Binding-site contacts:
Ligand atom N7 contacts residue ILE739 of chain 1.A at 3.7 Å.
Ligand atom C17 contacts residue ASP822 of chain 1.A at 3.8 Å.
Ligand atom O21 contacts residue ASP822 of chain 1.A at 3.4 Å (salt-bridge).
Ligand atom C2 contacts residue VAL740 of chain 1.A at 3.6 Å (hydrophobic).
Ligand atom C12 contacts residue ILE689 of chain 1.A at 3.6 Å (hydrophobic).
Ligand atom N7 contacts residue MET811 of chain 1.A at 3.5 Å.
Ligand atom F27 contacts residue ILE737 of chain 1.A at 3.7 Å.
Ligand atom C23 contacts residue THR745 of chain 1.A at 3.9 Å.
Ligand atom N9 contacts residue ILE689 of chain 1.A at 3.6 Å.
Ligand atom F27 contacts residue LYS691 of chain 1.A at 3.0 Å.
Ligand atom C26 contacts residue ILE689 of chain 1.A at 3.8 Å (hydrophobic).
Ligand atom C6 contacts residue GLU738 of chain 1.A at 3.6 Å.
Ligand atom C6 contacts residue VAL740 of chain 1.A at 3.8 Å (hydrophobic).
Ligand atom C17 contacts residue ILE737 of chain 1.A at 3.4 Å (hydrophobic).
Ligand atom C22 contacts residue ASP699 of chain 1.A at 3.4 Å.
Ligand atom O21 contacts residue ILE737 of chain 1.A at 3.5 Å.
Ligand atom C8 contacts residue TYR725 of chain 1.A at 3.6 Å (hydrophobic).
Ligand atom C18 contacts residue LYS691 of chain 1.A at 3.8 Å.
Ligand atom C8 contacts residue GLU738 of chain 1.A at 3.0 Å.
Ligand atom C12 contacts residue ILE821 of chain 1.A at 3.7 Å (hydrophobic).
Ligand atom N1 contacts residue VAL740 of chain 1.A at 2.9 Å (h-bond).
Ligand atom C18 contacts residue ASP822 of chain 1.A at 3.7 Å.
Ligand atom N7 contacts residue VAL740 of chain 1.A at 2.8 Å (h-bond).
Ligand atom C18 contacts residue ILE737 of chain 1.A at 3.3 Å (hydrophobic).
Ligand atom N3 contacts residue MET811 of chain 1.A at 3.3 Å.
Ligand atom O14 contacts residue ILE821 of chain 1.A at 3.8 Å.
Ligand atom N1 contacts residue ILE739 of chain 1.A at 3.7 Å.
Ligand atom C23 contacts residue MET811 of chain 1.A at 3.9 Å (hydrophobic).
Ligand atom C22 contacts residue LYS691 of chain 1.A at 3.5 Å.
Ligand atom C20 contacts residue ASP822 of chain 1.A at 3.6 Å.
Ligand atom C4 contacts residue MET811 of chain 1.A at 3.5 Å (hydrophobic).
Ligand atom C22 contacts residue ILE737 of chain 1.A at 3.5 Å (hydrophobic).
Ligand atom C20 contacts residue TYR725 of chain 1.A at 3.6 Å (hydrophobic).
Ligand atom O21 contacts residue LYS691 of chain 1.A at 2.7 Å (salt-bridge).
Ligand atom C2 contacts residue MET811 of chain 1.A at 3.5 Å (hydrophobic).
Ligand atom C26 contacts residue MET662 of chain 1.A at 3.8 Å (hydrophobic).
Ligand atom N19 contacts residue ILE737 of chain 1.A at 3.7 Å.
Ligand atom C26 contacts residue TRP670 of chain 1.A at 3.7 Å (hydrophobic).
Ligand atom N19 contacts residue ASP822 of chain 1.A at 3.4 Å.
Ligand atom C13 contacts residue ILE689 of chain 1.A at 3.8 Å (hydrophobic).

Sequence of chain 1.A:
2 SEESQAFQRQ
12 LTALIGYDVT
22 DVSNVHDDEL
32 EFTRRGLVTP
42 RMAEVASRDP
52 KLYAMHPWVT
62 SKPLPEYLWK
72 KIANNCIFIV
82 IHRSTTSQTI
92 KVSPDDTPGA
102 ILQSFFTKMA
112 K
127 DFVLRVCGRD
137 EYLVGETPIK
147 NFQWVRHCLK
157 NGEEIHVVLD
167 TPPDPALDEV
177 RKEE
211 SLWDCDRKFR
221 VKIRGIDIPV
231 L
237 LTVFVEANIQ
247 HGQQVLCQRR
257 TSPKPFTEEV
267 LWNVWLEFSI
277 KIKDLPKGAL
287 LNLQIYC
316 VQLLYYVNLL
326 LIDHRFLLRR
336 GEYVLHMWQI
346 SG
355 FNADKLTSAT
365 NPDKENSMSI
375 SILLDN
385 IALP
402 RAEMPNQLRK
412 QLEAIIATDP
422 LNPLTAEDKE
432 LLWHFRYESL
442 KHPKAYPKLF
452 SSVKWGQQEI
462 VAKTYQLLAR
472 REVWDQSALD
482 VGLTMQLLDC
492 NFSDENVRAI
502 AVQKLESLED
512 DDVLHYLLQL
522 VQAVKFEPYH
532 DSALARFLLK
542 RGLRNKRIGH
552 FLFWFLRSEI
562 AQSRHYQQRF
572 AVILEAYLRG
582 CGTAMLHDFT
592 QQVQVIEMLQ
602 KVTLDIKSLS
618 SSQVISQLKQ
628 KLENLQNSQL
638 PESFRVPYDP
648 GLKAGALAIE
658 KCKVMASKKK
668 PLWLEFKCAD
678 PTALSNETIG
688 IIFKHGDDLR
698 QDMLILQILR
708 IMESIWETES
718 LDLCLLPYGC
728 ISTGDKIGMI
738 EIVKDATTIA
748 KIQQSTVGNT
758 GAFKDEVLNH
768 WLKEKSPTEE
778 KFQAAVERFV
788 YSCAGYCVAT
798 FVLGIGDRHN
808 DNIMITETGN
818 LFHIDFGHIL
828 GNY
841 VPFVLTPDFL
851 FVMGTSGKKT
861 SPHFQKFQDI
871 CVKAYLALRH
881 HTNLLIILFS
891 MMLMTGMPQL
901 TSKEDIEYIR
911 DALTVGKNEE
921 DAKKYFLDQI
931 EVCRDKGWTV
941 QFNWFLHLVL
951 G

The protein below binds the small molecule below.
Small molecule (SMILES): COc1ncc(-c2cc3c(C)nc(N)nc3n(N3CCCC3)c2=O)cc1F